Binding-site contacts:
Ligand atom C7 contacts residue GLN263 of chain 1.H at 4.2 Å.
Ligand atom C2 contacts residue GLN263 of chain 1.H at 3.8 Å.
Ligand atom C7 contacts residue ASN265 of chain 1.H at 3.1 Å.
Ligand atom C5 contacts residue GLN263 of chain 1.H at 3.6 Å.
Ligand atom O5 contacts residue ARG412 of chain 1.H at 3.4 Å (salt-bridge).
Ligand atom C8 contacts residue ASN301 of chain 1.H at 4.0 Å.
Ligand atom C2 contacts residue ASN265 of chain 1.H at 2.5 Å.
Ligand atom C4 contacts residue GLN263 of chain 1.H at 4.0 Å.
Ligand atom C5 contacts residue ARG412 of chain 1.H at 4.2 Å.
Ligand atom C1 contacts residue GLN263 of chain 1.H at 3.4 Å.
Ligand atom C1 contacts residue ASN265 of chain 1.H at 1.4 Å.
Ligand atom C8 contacts residue ASN265 of chain 1.H at 4.3 Å.
Ligand atom O7 contacts residue GLN263 of chain 1.H at 4.2 Å.
Ligand atom O6 contacts residue ARG412 of chain 1.H at 2.7 Å (salt-bridge).
Ligand atom C3 contacts residue GLN263 of chain 1.H at 3.4 Å.
Ligand atom O5 contacts residue GLN263 of chain 1.H at 4.0 Å.
Ligand atom O4 contacts residue GLN263 of chain 1.H at 4.2 Å.
Ligand atom N2 contacts residue GLN263 of chain 1.H at 3.9 Å.
Ligand atom C8 contacts residue GLN263 of chain 1.H at 3.2 Å.
Ligand atom O7 contacts residue ASN265 of chain 1.H at 2.9 Å (h-bond).
Ligand atom N2 contacts residue ASN265 of chain 1.H at 3.0 Å (h-bond).
Ligand atom C8 contacts residue SER303 of chain 1.H at 3.5 Å.
Ligand atom C4 contacts residue ASN265 of chain 1.H at 4.2 Å.
Ligand atom C1 contacts residue ARG412 of chain 1.H at 4.4 Å.
Ligand atom C5 contacts residue ASN265 of chain 1.H at 3.7 Å.
Ligand atom O7 contacts residue ASN301 of chain 1.H at 3.9 Å.
Ligand atom C3 contacts residue ASN265 of chain 1.H at 3.8 Å.
Ligand atom C8 contacts residue VAL302 of chain 1.H at 3.9 Å (hydrophobic).
Ligand atom C6 contacts residue ARG412 of chain 1.H at 3.7 Å.
Ligand atom O5 contacts residue ASN265 of chain 1.H at 2.4 Å (h-bond).

A protein and the small-molecule ligand that binds it are described below.
Small molecule (SMILES): CC(=O)N[C@H]1[C@H](O[C@H]2[C@H](O)[C@@H](NC(C)=O)CO[C@@H]2CO)O[C@H](CO)[C@@H](O)[C@@H]1O

Sequence of chain 1.H:
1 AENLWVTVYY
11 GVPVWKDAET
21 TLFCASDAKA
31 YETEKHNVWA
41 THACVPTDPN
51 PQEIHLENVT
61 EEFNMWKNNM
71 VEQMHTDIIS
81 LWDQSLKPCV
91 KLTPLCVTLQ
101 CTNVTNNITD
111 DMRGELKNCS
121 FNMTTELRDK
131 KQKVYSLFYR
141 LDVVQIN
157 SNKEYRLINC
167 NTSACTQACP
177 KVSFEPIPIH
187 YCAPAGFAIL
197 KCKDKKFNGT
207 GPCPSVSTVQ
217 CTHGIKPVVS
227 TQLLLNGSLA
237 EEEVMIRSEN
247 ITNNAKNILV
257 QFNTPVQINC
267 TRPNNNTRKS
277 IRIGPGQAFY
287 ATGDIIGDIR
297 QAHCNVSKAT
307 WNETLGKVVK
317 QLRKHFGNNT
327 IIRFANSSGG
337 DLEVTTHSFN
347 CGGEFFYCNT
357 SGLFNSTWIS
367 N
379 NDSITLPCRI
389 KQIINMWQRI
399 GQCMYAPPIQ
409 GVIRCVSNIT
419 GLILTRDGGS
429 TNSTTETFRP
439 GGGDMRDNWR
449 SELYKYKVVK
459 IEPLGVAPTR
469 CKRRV